Sequence of chain 1.G:
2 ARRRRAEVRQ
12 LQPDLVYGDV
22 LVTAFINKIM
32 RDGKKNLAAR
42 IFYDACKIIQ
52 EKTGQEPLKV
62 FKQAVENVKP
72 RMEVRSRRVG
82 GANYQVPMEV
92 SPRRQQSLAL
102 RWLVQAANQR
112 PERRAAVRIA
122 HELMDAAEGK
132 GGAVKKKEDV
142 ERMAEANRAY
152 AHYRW

Binding-site contacts:
Ligand atom O2' contacts residue GLY81 of chain 1.G at 3.5 Å.
Ligand atom C5' contacts residue ARG504 of chain 1.X at 4.2 Å.
Ligand atom O3' contacts residue GLY81 of chain 1.G at 2.5 Å (h-bond).
Ligand atom O5' contacts residue GLY81 of chain 1.G at 4.1 Å.
Ligand atom O4' contacts residue GLY81 of chain 1.G at 4.3 Å.
Ligand atom P contacts residue ARG504 of chain 1.X at 3.6 Å.
Ligand atom OP1 contacts residue ARG504 of chain 1.X at 3.7 Å.
Ligand atom OP2 contacts residue GLY81 of chain 1.G at 2.6 Å (h-bond).
Ligand atom OP1 contacts residue ALA83 of chain 1.G at 4.4 Å.
Ligand atom C3' contacts residue GLY81 of chain 1.G at 3.5 Å.
Ligand atom C3' contacts residue GLY82 of chain 1.G at 4.4 Å.
Ligand atom OP2 contacts residue ARG504 of chain 1.X at 2.6 Å (salt-bridge).
Ligand atom C4' contacts residue GLY81 of chain 1.G at 3.3 Å.
Ligand atom O2' contacts residue GLY82 of chain 1.G at 3.4 Å (h-bond).
Ligand atom C4' contacts residue ARG504 of chain 1.X at 4.3 Å.
Ligand atom C2' contacts residue GLY81 of chain 1.G at 4.1 Å.
Ligand atom O5' contacts residue ARG504 of chain 1.X at 3.0 Å (salt-bridge).
Ligand atom C5' contacts residue GLY81 of chain 1.G at 4.1 Å.
Ligand atom OP2 contacts residue MG1 of chain 1.UH at 3.8 Å.
Ligand atom C2' contacts residue GLY82 of chain 1.G at 4.4 Å.
Ligand atom OP1 contacts residue GLY81 of chain 1.G at 2.6 Å (h-bond).
Ligand atom OP1 contacts residue GLY82 of chain 1.G at 3.2 Å.
Ligand atom O3' contacts residue GLY82 of chain 1.G at 3.4 Å (h-bond).
Ligand atom P contacts residue GLY81 of chain 1.G at 2.5 Å.
Ligand atom P contacts residue GLY82 of chain 1.G at 4.0 Å.

Sequence of chain 1.X:
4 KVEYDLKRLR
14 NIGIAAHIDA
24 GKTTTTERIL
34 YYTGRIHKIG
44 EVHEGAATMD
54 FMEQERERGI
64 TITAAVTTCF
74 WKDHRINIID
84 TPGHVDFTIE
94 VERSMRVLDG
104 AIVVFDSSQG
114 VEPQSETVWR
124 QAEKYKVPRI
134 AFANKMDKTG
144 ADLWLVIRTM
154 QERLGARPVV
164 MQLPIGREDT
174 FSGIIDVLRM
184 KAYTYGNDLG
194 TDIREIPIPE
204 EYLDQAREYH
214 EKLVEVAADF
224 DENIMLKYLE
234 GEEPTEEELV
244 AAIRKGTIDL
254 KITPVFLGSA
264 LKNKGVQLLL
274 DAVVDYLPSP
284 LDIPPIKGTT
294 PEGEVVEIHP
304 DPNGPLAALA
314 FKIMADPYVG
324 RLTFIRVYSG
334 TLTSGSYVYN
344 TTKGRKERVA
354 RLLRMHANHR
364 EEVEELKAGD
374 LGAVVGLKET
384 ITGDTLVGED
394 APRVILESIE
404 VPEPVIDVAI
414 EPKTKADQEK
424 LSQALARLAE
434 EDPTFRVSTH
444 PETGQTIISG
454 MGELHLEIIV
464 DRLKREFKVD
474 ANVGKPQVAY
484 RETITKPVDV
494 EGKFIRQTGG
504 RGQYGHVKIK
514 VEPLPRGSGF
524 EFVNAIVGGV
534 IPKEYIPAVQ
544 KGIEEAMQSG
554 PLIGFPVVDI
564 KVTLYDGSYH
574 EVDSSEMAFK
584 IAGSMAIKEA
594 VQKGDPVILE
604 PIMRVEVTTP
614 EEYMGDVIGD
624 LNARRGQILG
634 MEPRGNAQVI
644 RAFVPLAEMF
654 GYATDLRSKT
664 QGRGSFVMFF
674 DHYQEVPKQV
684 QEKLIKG

This protein binds this small molecule.
Small molecule (SMILES): Nc1ccn([C@@H]2O[C@H](CO[P](=O)(O)O[C@H]3[C@@H](O)[C@H](n4ccc(=O)[nH]c4=O)O[C@@H]3CO[P](=O)(O)O[C@H]3[C@@H](O)[C@H](n4ccc(=O)[nH]c4=O)O[C@@H]3CO[P](=O)(O)O[C@H]3[C@@H](O)[C@H](n4cnc5c(=O)nc(N)[nH]c54)O[C@@H]3CO[P](=O)(O)O[C@H]3[C@@H](O)[C@H](n4ccc(=O)[nH]c4=O)O[C@@H]3CO[P](=O)(O)O[C@H]3[C@@H](O)[C@H](n4cnc5c(N)ncnc54)O[C@@H]3CO[P](=O)(O)O[C@H]3[C@@H](O)[C@H](n4cnc5c(N)ncnc54)O[C@@H]3CO[P](=O)(O)O[C@H]3[C@@H](O)[C@H](n4cnc5c(N)ncnc54)O[C@@H]3CO)[C@@H](O[P](=O)(O)OC[C@H]3O[C@@H](n4cnc5c(N)ncnc54)[C@H](O)[C@@H]3O)[C@H]2O)c(=O)n1